Sequence of chain 1.B:
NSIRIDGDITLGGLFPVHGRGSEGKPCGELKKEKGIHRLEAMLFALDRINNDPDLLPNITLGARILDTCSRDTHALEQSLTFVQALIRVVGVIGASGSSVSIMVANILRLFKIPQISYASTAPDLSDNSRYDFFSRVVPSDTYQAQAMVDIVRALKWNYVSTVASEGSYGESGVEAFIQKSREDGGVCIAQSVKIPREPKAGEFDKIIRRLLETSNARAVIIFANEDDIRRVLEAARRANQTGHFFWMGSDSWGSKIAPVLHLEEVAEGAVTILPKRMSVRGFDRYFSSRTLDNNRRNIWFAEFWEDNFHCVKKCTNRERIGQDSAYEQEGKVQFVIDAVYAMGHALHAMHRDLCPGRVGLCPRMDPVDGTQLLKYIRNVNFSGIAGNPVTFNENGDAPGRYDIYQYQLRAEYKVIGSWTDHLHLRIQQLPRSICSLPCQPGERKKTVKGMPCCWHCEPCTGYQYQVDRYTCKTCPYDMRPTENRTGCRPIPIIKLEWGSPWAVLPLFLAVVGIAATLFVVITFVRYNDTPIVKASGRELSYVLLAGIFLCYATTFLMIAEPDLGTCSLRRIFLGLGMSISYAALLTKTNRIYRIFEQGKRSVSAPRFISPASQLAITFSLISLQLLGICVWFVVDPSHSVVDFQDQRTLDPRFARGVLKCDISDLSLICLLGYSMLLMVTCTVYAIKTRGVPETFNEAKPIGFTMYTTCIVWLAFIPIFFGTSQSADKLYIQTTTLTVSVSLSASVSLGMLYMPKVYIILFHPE

Sequence of chain 1.A:
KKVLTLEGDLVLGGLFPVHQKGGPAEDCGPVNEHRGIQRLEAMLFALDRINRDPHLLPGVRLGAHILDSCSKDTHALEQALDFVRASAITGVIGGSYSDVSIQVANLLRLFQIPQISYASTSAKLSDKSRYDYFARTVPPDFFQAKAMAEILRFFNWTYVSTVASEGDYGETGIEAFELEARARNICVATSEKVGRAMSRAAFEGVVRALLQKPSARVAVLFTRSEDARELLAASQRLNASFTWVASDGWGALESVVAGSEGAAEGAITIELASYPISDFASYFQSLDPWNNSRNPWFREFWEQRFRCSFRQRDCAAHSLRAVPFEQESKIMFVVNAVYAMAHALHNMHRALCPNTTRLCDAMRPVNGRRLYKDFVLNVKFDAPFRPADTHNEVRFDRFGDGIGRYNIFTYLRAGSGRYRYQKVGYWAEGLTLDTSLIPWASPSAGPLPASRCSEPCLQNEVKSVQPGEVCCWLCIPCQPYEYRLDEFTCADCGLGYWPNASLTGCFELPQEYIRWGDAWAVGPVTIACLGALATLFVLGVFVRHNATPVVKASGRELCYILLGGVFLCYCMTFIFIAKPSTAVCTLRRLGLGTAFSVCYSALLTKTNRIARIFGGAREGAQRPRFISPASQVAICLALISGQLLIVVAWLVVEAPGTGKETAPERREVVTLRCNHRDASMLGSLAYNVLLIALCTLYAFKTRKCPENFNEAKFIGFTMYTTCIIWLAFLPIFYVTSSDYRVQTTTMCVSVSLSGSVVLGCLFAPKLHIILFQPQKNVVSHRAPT

Binding-site contacts:
Ligand atom C14 contacts residue LEU769 of chain 1.A at 3.6 Å (hydrophobic).
Ligand atom C09 contacts residue VAL822 of chain 1.B at 3.6 Å (hydrophobic).
Ligand atom C07 contacts residue ALA767 of chain 1.A at 3.6 Å (hydrophobic).
Ligand atom N17 contacts residue TRP585 of chain 1.B at 3.1 Å (h-bond).
Ligand atom C02 contacts residue SER823 of chain 1.B at 4.0 Å.
Ligand atom C16 contacts residue VAL822 of chain 1.B at 3.9 Å (hydrophobic).
Ligand atom C14 contacts residue PRO770 of chain 1.A at 3.7 Å (hydrophobic).
Ligand atom N10 contacts residue VAL822 of chain 1.B at 3.5 Å.
Ligand atom C07 contacts residue ILE763 of chain 1.A at 4.0 Å (hydrophobic).
Ligand atom S13 contacts residue PRO770 of chain 1.A at 4.1 Å.
Ligand atom N17 contacts residue LEU588 of chain 1.B at 3.8 Å.
Ligand atom S13 contacts residue ALA767 of chain 1.A at 4.0 Å.
Ligand atom C12 contacts residue LEU766 of chain 1.A at 3.8 Å (hydrophobic).
Ligand atom N05 contacts residue LEU826 of chain 1.B at 3.4 Å.
Ligand atom C16 contacts residue LEU588 of chain 1.B at 3.4 Å (hydrophobic).
Ligand atom C04 contacts residue VAL822 of chain 1.B at 4.1 Å (hydrophobic).
Ligand atom C06 contacts residue ILE763 of chain 1.A at 4.1 Å (hydrophobic).
Ligand atom C01 contacts residue PHE799 of chain 1.B at 3.4 Å (hydrophobic).
Ligand atom N03 contacts residue ALA767 of chain 1.A at 4.0 Å.
Ligand atom C09 contacts residue THR819 of chain 1.B at 4.1 Å.
Ligand atom C16 contacts residue PRO589 of chain 1.B at 3.4 Å (hydrophobic).
Ligand atom C01 contacts residue ALA798 of chain 1.B at 3.3 Å (hydrophobic).
Ligand atom C19 contacts residue TRP585 of chain 1.B at 3.2 Å (hydrophobic).
Ligand atom C01 contacts residue VAL795 of chain 1.B at 3.1 Å (hydrophobic).
Ligand atom C12 contacts residue PRO770 of chain 1.A at 3.9 Å (hydrophobic).
Ligand atom C06 contacts residue LEU826 of chain 1.B at 3.5 Å (hydrophobic).
Ligand atom N10 contacts residue THR819 of chain 1.B at 4.0 Å.
Ligand atom N08 contacts residue SER823 of chain 1.B at 4.1 Å.
Ligand atom C01 contacts residue ALA767 of chain 1.A at 3.7 Å (hydrophobic).
Ligand atom N08 contacts residue VAL822 of chain 1.B at 3.3 Å.
Ligand atom N05 contacts residue VAL822 of chain 1.B at 4.1 Å.
Ligand atom N18 contacts residue TRP585 of chain 1.B at 3.2 Å (h-bond).
Ligand atom N03 contacts residue SER823 of chain 1.B at 3.4 Å (h-bond).
Ligand atom C02 contacts residue ALA767 of chain 1.A at 3.5 Å (hydrophobic).
Ligand atom C14 contacts residue LEU766 of chain 1.A at 3.5 Å (hydrophobic).
Ligand atom C04 contacts residue SER823 of chain 1.B at 3.9 Å.
Ligand atom C06 contacts residue LEU766 of chain 1.A at 4.1 Å (hydrophobic).
Ligand atom S13 contacts residue LEU766 of chain 1.A at 3.2 Å (h-bond).
Ligand atom N17 contacts residue PRO589 of chain 1.B at 3.3 Å.
Ligand atom N08 contacts residue THR819 of chain 1.B at 4.1 Å.

This small molecule binds to this protein.
Small molecule (SMILES): Cc1ccnc(Nc2nc(-c3cn[nH]c3)c(C)s2)n1